Sequence of chain 1.B:
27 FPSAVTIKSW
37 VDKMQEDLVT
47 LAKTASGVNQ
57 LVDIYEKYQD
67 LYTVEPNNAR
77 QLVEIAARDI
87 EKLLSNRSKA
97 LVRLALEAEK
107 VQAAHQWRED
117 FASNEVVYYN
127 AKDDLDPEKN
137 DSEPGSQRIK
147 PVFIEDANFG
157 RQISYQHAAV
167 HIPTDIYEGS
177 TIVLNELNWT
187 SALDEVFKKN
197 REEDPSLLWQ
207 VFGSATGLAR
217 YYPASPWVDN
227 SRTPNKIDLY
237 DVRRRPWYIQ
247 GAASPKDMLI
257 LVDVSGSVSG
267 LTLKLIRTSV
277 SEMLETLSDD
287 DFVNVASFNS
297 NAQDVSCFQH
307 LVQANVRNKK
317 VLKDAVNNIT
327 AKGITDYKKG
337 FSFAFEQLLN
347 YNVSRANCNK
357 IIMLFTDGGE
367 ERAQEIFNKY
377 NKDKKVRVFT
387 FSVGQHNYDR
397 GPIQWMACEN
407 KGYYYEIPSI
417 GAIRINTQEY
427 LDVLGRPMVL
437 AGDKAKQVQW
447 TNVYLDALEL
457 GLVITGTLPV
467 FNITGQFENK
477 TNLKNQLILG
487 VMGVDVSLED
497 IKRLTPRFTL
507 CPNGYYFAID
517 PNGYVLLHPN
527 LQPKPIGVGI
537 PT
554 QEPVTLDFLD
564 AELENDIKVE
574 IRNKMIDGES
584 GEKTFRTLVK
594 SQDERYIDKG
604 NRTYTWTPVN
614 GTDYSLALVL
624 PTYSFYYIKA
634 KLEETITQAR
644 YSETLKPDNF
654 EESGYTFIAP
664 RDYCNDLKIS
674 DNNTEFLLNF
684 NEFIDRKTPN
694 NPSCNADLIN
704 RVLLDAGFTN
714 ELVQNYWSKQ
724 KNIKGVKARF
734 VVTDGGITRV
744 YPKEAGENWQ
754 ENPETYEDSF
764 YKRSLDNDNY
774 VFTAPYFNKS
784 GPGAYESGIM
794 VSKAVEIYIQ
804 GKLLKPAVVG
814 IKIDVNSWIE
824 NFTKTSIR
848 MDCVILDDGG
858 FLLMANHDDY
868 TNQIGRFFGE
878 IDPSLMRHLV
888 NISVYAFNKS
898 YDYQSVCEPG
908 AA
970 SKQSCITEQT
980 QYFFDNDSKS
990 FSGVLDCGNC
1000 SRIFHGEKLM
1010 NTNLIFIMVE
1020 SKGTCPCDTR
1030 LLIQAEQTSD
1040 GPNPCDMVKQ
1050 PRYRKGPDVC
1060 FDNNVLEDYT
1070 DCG

Binding-site contacts:
Ligand atom C8 contacts residue ASP85 of chain 1.B at 4.2 Å.
Ligand atom C3 contacts residue ASN92 of chain 1.B at 3.8 Å.
Ligand atom C4 contacts residue ASN92 of chain 1.B at 4.2 Å.
Ligand atom O5 contacts residue ASN92 of chain 1.B at 2.3 Å (h-bond).
Ligand atom O7 contacts residue ASN92 of chain 1.B at 4.0 Å.
Ligand atom C1 contacts residue ASN92 of chain 1.B at 1.4 Å.
Ligand atom C5 contacts residue ASN92 of chain 1.B at 3.6 Å.
Ligand atom O7 contacts residue LEU89 of chain 1.B at 4.5 Å.
Ligand atom C8 contacts residue LYS88 of chain 1.B at 4.4 Å.
Ligand atom C7 contacts residue ASN92 of chain 1.B at 3.7 Å.
Ligand atom N2 contacts residue ASN92 of chain 1.B at 2.9 Å (h-bond).
Ligand atom C6 contacts residue GLU199 of chain 1.B at 4.4 Å.
Ligand atom O6 contacts residue ASN92 of chain 1.B at 4.5 Å.
Ligand atom C2 contacts residue ASN92 of chain 1.B at 2.4 Å.
Ligand atom O6 contacts residue GLU199 of chain 1.B at 3.7 Å.
Ligand atom C8 contacts residue LEU89 of chain 1.B at 3.9 Å (hydrophobic).

The protein below binds the small molecule below.
Small molecule (SMILES): CC(=O)N[C@@H]1[C@@H](O)[C@H](O)[C@@H](CO)O[C@H]1O